Sequence of chain 1.A:
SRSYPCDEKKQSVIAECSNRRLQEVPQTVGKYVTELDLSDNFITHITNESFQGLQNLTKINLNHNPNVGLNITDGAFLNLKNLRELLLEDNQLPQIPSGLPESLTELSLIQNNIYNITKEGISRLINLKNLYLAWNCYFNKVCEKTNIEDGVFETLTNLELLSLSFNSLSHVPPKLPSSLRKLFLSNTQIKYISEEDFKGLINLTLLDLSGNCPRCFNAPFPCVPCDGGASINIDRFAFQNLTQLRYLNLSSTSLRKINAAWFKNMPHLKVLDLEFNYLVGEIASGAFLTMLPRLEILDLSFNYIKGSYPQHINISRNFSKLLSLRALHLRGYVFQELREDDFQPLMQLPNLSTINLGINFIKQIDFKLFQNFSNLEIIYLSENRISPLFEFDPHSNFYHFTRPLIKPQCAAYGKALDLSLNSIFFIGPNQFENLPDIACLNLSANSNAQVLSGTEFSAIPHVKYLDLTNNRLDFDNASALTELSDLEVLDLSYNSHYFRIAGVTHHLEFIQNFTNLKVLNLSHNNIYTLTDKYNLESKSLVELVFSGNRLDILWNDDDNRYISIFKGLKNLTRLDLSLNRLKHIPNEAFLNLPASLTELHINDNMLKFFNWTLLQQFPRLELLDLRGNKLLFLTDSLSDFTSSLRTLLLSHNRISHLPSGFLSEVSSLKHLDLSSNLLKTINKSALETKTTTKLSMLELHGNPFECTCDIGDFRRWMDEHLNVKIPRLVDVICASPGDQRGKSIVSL

Sequence of chain 2.A:
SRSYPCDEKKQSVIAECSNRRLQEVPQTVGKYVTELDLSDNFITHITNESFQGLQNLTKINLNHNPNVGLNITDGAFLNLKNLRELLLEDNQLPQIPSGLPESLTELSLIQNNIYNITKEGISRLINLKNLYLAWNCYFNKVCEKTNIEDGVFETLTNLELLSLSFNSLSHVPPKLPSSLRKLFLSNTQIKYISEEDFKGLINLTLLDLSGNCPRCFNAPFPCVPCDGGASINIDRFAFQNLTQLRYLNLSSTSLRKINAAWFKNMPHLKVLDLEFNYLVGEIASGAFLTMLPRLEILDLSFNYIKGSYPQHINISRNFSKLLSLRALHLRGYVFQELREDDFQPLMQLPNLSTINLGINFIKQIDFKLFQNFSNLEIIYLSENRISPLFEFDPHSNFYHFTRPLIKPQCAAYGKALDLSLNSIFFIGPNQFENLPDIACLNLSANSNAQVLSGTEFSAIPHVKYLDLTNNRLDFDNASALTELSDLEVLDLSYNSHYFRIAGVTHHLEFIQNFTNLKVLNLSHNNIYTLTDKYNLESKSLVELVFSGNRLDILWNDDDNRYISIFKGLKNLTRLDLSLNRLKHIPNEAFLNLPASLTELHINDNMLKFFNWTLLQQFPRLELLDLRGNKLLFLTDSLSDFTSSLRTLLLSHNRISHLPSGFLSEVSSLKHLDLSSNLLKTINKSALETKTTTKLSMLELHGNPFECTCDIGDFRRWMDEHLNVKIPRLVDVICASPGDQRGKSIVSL

Binding-site contacts:
Ligand atom CAO contacts residue GLY550 of chain 2.A at 3.7 Å.
Ligand atom CAA contacts residue ASP521 of chain 2.A at 3.4 Å.
Ligand atom CAG contacts residue ASP523 of chain 2.A at 3.2 Å.
Ligand atom CAA contacts residue PHE383 of chain 1.A at 3.4 Å (hydrophobic).
Ligand atom CAC contacts residue PHE383 of chain 1.A at 3.5 Å (hydrophobic).
Ligand atom CAX contacts residue GLY329 of chain 1.A at 3.3 Å.
Ligand atom NAI contacts residue PHE383 of chain 1.A at 3.3 Å.
Ligand atom CAF contacts residue PHE383 of chain 1.A at 3.8 Å (hydrophobic).
Ligand atom NAI contacts residue ASP523 of chain 2.A at 3.5 Å (salt-bridge).
Ligand atom CAE contacts residue ARG407 of chain 1.A at 3.4 Å.
Ligand atom CAY contacts residue GLY329 of chain 1.A at 3.7 Å.
Ligand atom CAH contacts residue ASP523 of chain 2.A at 3.3 Å.
Ligand atom CAO contacts residue TYR326 of chain 1.A at 3.5 Å (hydrophobic).
Ligand atom CAZ contacts residue ASP523 of chain 2.A at 3.6 Å.
Ligand atom NAI contacts residue ASP521 of chain 2.A at 2.5 Å (salt-bridge).
Ligand atom NAR contacts residue THR552 of chain 2.A at 3.1 Å (h-bond).
Ligand atom CAG contacts residue ASP521 of chain 2.A at 3.5 Å.
Ligand atom CAD contacts residue PHE383 of chain 1.A at 3.8 Å (hydrophobic).
Ligand atom CAJ contacts residue ASP523 of chain 2.A at 3.7 Å.
Ligand atom NBA contacts residue ASP523 of chain 2.A at 3.0 Å (salt-bridge).
Ligand atom NAR contacts residue ASP523 of chain 2.A at 3.5 Å.
Ligand atom CAG contacts residue PHE383 of chain 1.A at 3.5 Å (hydrophobic).
Ligand atom CAJ contacts residue PHE383 of chain 1.A at 3.6 Å (hydrophobic).
Ligand atom CAX contacts residue SER330 of chain 1.A at 3.5 Å.
Ligand atom CAF contacts residue TYR331 of chain 1.A at 3.7 Å (hydrophobic).
Ligand atom NAR contacts residue VAL551 of chain 2.A at 3.6 Å.
Ligand atom CAQ contacts residue VAL356 of chain 1.A at 3.8 Å (hydrophobic).
Ligand atom CAE contacts residue PHE383 of chain 1.A at 3.7 Å (hydrophobic).
Ligand atom NAK contacts residue THR552 of chain 2.A at 3.0 Å (h-bond).
Ligand atom CAC contacts residue ARG407 of chain 1.A at 3.5 Å.
Ligand atom CAH contacts residue THR552 of chain 2.A at 3.7 Å.
Ligand atom CAU contacts residue ASP523 of chain 2.A at 3.7 Å.
Ligand atom CAC contacts residue ASP521 of chain 2.A at 3.4 Å.
Ligand atom CAB contacts residue PHE383 of chain 1.A at 3.6 Å (hydrophobic).
Ligand atom NAR contacts residue ASP521 of chain 2.A at 3.0 Å (salt-bridge).
Ligand atom CAQ contacts residue GLY550 of chain 2.A at 3.4 Å.
Ligand atom CAV contacts residue SER330 of chain 1.A at 3.5 Å.
Ligand atom NAK contacts residue VAL551 of chain 2.A at 3.7 Å.
Ligand atom CAL contacts residue THR552 of chain 2.A at 3.5 Å.
Ligand atom CAP contacts residue GLY550 of chain 2.A at 3.5 Å.

The protein below binds the small molecule below.
Small molecule (SMILES): CCCCc1nc2c(N)nc3ccccc3c2n1Cc1cccc(CN)c1